This small molecule binds to this protein.
Small molecule (SMILES): Nc1ncnc2c1ncn2[C@@H]1O[C@H](CO[P](=O)(O)O[P](=O)(O)NP(=O)(O)O)[C@@H](O)[C@H]1O

Sequence of chain 1.A:
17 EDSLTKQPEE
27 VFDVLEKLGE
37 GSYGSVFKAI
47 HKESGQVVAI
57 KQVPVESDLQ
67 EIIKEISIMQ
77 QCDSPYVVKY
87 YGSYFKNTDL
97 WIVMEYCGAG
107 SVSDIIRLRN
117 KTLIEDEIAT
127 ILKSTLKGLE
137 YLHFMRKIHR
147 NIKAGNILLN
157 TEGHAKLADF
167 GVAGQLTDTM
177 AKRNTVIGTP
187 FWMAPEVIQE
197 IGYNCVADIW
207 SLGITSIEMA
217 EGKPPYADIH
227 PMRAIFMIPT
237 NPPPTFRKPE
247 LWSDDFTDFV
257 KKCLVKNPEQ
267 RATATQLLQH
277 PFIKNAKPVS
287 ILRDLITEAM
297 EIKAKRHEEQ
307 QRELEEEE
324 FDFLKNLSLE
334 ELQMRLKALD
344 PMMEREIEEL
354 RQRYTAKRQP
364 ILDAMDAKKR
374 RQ

Binding-site contacts:
Ligand atom C2 contacts residue LEU34 of chain 1.A at 3.5 Å (hydrophobic).
Ligand atom O3G contacts residue MG1 of chain 1.J at 3.2 Å.
Ligand atom O2G contacts residue TYR39 of chain 1.A at 3.8 Å.
Ligand atom O3G contacts residue ASP165 of chain 1.A at 3.8 Å.
Ligand atom O3A contacts residue GLY37 of chain 1.A at 3.2 Å.
Ligand atom O2B contacts residue MG1 of chain 1.J at 2.1 Å.
Ligand atom C6 contacts residue GLU101 of chain 1.A at 3.9 Å.
Ligand atom O2B contacts residue ASP165 of chain 1.A at 2.9 Å (salt-bridge).
Ligand atom N1 contacts residue TYR102 of chain 1.A at 3.7 Å.
Ligand atom C2 contacts residue CYS103 of chain 1.A at 2.7 Å (hydrophobic).
Ligand atom N3 contacts residue CYS103 of chain 1.A at 3.4 Å (h-bond).
Ligand atom N6 contacts residue CYS103 of chain 1.A at 3.6 Å.
Ligand atom O2A contacts residue VAL42 of chain 1.A at 3.6 Å.
Ligand atom O2A contacts residue LYS57 of chain 1.A at 3.4 Å.
Ligand atom O1A contacts residue MG1 of chain 1.J at 2.2 Å.
Ligand atom C8 contacts residue VAL42 of chain 1.A at 4.0 Å (hydrophobic).
Ligand atom C5' contacts residue GLU36 of chain 1.A at 3.4 Å.
Ligand atom O2' contacts residue ASP110 of chain 1.A at 2.3 Å (salt-bridge).
Ligand atom O2A contacts residue GLY37 of chain 1.A at 3.6 Å (h-bond).
Ligand atom O2A contacts residue GLY40 of chain 1.A at 3.9 Å.
Ligand atom N1 contacts residue CYS103 of chain 1.A at 3.1 Å (h-bond).
Ligand atom N6 contacts residue TYR102 of chain 1.A at 3.9 Å.
Ligand atom O1G contacts residue MG1 of chain 1.J at 3.9 Å.
Ligand atom O1G contacts residue ASP165 of chain 1.A at 3.4 Å (salt-bridge).
Ligand atom N6 contacts residue GLU101 of chain 1.A at 2.6 Å (salt-bridge).
Ligand atom N7 contacts residue MET100 of chain 1.A at 3.4 Å.
Ligand atom C2' contacts residue ASP110 of chain 1.A at 3.6 Å.
Ligand atom N3 contacts residue LEU34 of chain 1.A at 3.7 Å.
Ligand atom PB contacts residue MG1 of chain 1.J at 3.6 Å.
Ligand atom C6 contacts residue CYS103 of chain 1.A at 3.7 Å (hydrophobic).
Ligand atom O3A contacts residue GLU36 of chain 1.A at 3.7 Å.
Ligand atom N6 contacts residue MET100 of chain 1.A at 3.7 Å.
Ligand atom PA contacts residue MG1 of chain 1.J at 3.6 Å.
Ligand atom C6 contacts residue ALA55 of chain 1.A at 3.8 Å (hydrophobic).
Ligand atom O5' contacts residue VAL42 of chain 1.A at 3.3 Å.
Ligand atom O2' contacts residue SER107 of chain 1.A at 3.9 Å.
Ligand atom O2A contacts residue GLU36 of chain 1.A at 3.9 Å.
Ligand atom O1A contacts residue LYS57 of chain 1.A at 3.6 Å (salt-bridge).
Ligand atom N6 contacts residue ALA55 of chain 1.A at 3.1 Å.
Ligand atom O3' contacts residue ASP110 of chain 1.A at 3.6 Å.